This protein binds this small molecule.
Small molecule (SMILES): NC[C@@H]1CC[C@@H](N)[C@@H](O[C@H]2[C@H](O)[C@@H](O[C@H]3O[C@H](CO)[C@@H](O)[C@H](N)[C@H]3O)[C@H](N)C[C@@H]2N)O1

Sequence of chain 1.D:
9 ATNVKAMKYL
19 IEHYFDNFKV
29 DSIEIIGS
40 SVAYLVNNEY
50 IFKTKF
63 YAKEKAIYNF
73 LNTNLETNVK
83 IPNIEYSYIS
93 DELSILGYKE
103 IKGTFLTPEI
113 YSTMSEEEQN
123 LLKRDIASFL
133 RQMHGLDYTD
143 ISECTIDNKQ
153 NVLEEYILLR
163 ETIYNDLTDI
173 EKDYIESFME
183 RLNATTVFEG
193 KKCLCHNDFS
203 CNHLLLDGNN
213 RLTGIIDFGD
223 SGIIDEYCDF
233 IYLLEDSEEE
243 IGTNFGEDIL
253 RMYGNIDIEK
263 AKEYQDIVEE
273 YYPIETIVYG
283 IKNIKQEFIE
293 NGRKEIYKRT

Binding-site contacts:
Ligand atom O7 contacts residue MG1 of chain 1.U at 3.2 Å.
Ligand atom C8 contacts residue GLU241 of chain 1.D at 3.5 Å.
Ligand atom N3 contacts residue GLU237 of chain 1.D at 3.0 Å (salt-bridge).
Ligand atom C7 contacts residue GLU242 of chain 1.D at 3.7 Å.
Ligand atom O7 contacts residue GNP1 of chain 1.T at 3.4 Å (h-bond).
Ligand atom N contacts residue GLU241 of chain 1.D at 2.8 Å (salt-bridge).
Ligand atom C13 contacts residue ASP200 of chain 1.D at 3.8 Å.
Ligand atom O3 contacts residue ASP200 of chain 1.D at 3.5 Å (salt-bridge).
Ligand atom N2 contacts residue ASP200 of chain 1.D at 3.0 Å (salt-bridge).
Ligand atom O contacts residue TYR274 of chain 1.D at 3.4 Å (h-bond).
Ligand atom N2 contacts residue SER202 of chain 1.D at 2.9 Å (h-bond).
Ligand atom C5 contacts residue GLU241 of chain 1.D at 3.5 Å.
Ligand atom C1 contacts residue GLU237 of chain 1.D at 3.8 Å.
Ligand atom C2 contacts residue GLU237 of chain 1.D at 3.8 Å.
Ligand atom N2 contacts residue ASN204 of chain 1.D at 3.8 Å.
Ligand atom O5 contacts residue GLU277 of chain 1.D at 3.0 Å (salt-bridge).
Ligand atom C9 contacts residue ASP200 of chain 1.D at 3.7 Å.
Ligand atom C9 contacts residue SER202 of chain 1.D at 3.8 Å.
Ligand atom C7 contacts residue GLU241 of chain 1.D at 3.6 Å.
Ligand atom O1 contacts residue GLU237 of chain 1.D at 3.5 Å (salt-bridge).
Ligand atom C8 contacts residue GLU242 of chain 1.D at 3.6 Å.
Ligand atom C5 contacts residue TYR274 of chain 1.D at 3.3 Å (hydrophobic).
Ligand atom C2 contacts residue TYR274 of chain 1.D at 3.6 Å (hydrophobic).
Ligand atom C4 contacts residue GLU241 of chain 1.D at 3.8 Å.
Ligand atom N1 contacts residue ASP200 of chain 1.D at 2.7 Å (salt-bridge).
Ligand atom O6 contacts residue ASP222 of chain 1.D at 3.1 Å (salt-bridge).
Ligand atom O7 contacts residue ASP200 of chain 1.D at 3.5 Å (salt-bridge).
Ligand atom N3 contacts residue GLU242 of chain 1.D at 3.0 Å (salt-bridge).
Ligand atom N4 contacts residue GLU237 of chain 1.D at 2.9 Å (salt-bridge).
Ligand atom C14 contacts residue ASP200 of chain 1.D at 3.1 Å.
Ligand atom N contacts residue TYR274 of chain 1.D at 3.6 Å.
Ligand atom N3 contacts residue GLU241 of chain 1.D at 2.8 Å (salt-bridge).
Ligand atom C7 contacts residue TYR234 of chain 1.D at 3.9 Å (hydrophobic).
Ligand atom C8 contacts residue SER202 of chain 1.D at 3.8 Å.
Ligand atom C17 contacts residue GLU277 of chain 1.D at 3.8 Å.
Ligand atom N1 contacts residue ASP222 of chain 1.D at 3.0 Å (salt-bridge).
Ligand atom C14 contacts residue ASP222 of chain 1.D at 3.8 Å.
Ligand atom C3 contacts residue TYR274 of chain 1.D at 3.5 Å (hydrophobic).
Ligand atom N1 contacts residue MG1 of chain 1.V at 3.2 Å.
Ligand atom C4 contacts residue TYR274 of chain 1.D at 3.8 Å (hydrophobic).